Sequence of chain 1.A:
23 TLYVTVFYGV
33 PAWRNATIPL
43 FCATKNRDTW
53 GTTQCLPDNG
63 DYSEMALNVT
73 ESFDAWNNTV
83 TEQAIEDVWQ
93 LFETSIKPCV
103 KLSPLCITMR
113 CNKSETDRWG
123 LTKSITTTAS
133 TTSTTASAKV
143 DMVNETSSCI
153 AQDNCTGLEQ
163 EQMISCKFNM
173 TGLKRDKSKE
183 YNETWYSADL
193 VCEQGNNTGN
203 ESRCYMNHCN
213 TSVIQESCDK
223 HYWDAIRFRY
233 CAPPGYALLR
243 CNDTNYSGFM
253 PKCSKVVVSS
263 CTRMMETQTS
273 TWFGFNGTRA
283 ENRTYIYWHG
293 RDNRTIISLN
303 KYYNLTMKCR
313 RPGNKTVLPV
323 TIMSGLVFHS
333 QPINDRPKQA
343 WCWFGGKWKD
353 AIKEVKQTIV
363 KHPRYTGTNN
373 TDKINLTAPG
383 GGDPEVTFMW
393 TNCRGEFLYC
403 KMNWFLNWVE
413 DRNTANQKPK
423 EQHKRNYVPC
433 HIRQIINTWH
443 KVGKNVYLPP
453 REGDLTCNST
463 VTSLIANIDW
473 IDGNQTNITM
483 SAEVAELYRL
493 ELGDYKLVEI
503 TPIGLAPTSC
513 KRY

This protein binds this small molecule.
Small molecule (SMILES): CC(=O)N[C@H]1[C@H](O[C@H]2[C@H](O)[C@@H](NC(C)=O)CO[C@@H]2CO)O[C@H](CO)[C@@H](O[C@@H]2O[C@H](CO[C@H]3O[C@H](CO)[C@@H](O)[C@H](O)[C@@H]3O)[C@@H](O)[C@H](O[C@H]3O[C@H](CO)[C@@H](O)[C@H](O)[C@@H]3O[C@H]3O[C@H](CO)[C@@H](O)[C@H](O)[C@@H]3O)[C@@H]2O)[C@@H]1O

Binding-site contacts:
Ligand atom O6 contacts residue TRP225 of chain 1.A at 3.1 Å (h-bond).
Ligand atom C7 contacts residue GLN270 of chain 1.A at 4.1 Å.
Ligand atom C7 contacts residue NAG1 of chain 1.O at 3.5 Å.
Ligand atom C8 contacts residue NAG1 of chain 1.O at 3.7 Å.
Ligand atom O3 contacts residue ARG396 of chain 1.A at 4.4 Å.
Ligand atom O4 contacts residue LYS222 of chain 1.A at 3.8 Å.
Ligand atom C3 contacts residue ASN278 of chain 1.A at 3.9 Å.
Ligand atom C7 contacts residue ASN460 of chain 1.A at 4.1 Å.
Ligand atom C2 contacts residue NAG1 of chain 1.O at 4.1 Å.
Ligand atom C1 contacts residue ASN278 of chain 1.A at 1.5 Å.
Ligand atom O6 contacts residue ARG396 of chain 1.A at 3.8 Å.
Ligand atom N2 contacts residue NAG1 of chain 1.O at 3.9 Å.
Ligand atom C1 contacts residue SER461 of chain 1.A at 3.8 Å.
Ligand atom O7 contacts residue ASN460 of chain 1.A at 3.2 Å (h-bond).
Ligand atom C6 contacts residue TRP225 of chain 1.A at 4.2 Å (hydrophobic).
Ligand atom C4 contacts residue ASN278 of chain 1.A at 4.2 Å.
Ligand atom C8 contacts residue ASN394 of chain 1.A at 3.2 Å.
Ligand atom C6 contacts residue LYS222 of chain 1.A at 4.1 Å.
Ligand atom C6 contacts residue ARG396 of chain 1.A at 3.7 Å.
Ligand atom O3 contacts residue NAG1 of chain 1.O at 4.0 Å.
Ligand atom C5 contacts residue ASN278 of chain 1.A at 3.7 Å.
Ligand atom O5 contacts residue ASN278 of chain 1.A at 2.4 Å (h-bond).
Ligand atom C8 contacts residue GLN270 of chain 1.A at 3.9 Å.
Ligand atom O7 contacts residue NAG1 of chain 1.O at 3.4 Å.
Ligand atom O7 contacts residue GLN270 of chain 1.A at 3.5 Å.
Ligand atom O6 contacts residue LYS222 of chain 1.A at 3.8 Å.
Ligand atom C5 contacts residue ARG396 of chain 1.A at 3.9 Å.
Ligand atom C6 contacts residue ASN460 of chain 1.A at 4.4 Å.
Ligand atom C2 contacts residue ASN278 of chain 1.A at 2.5 Å.
Ligand atom C8 contacts residue ASN460 of chain 1.A at 3.7 Å.
Ligand atom C6 contacts residue TRP225 of chain 1.A at 4.0 Å (hydrophobic).
Ligand atom N2 contacts residue ASN278 of chain 1.A at 3.0 Å (h-bond).
Ligand atom C5 contacts residue ASN460 of chain 1.A at 3.7 Å.
Ligand atom N2 contacts residue SER461 of chain 1.A at 4.0 Å.
Ligand atom C7 contacts residue ASN278 of chain 1.A at 3.4 Å.
Ligand atom C7 contacts residue ASN394 of chain 1.A at 4.1 Å.
Ligand atom C6 contacts residue ASP226 of chain 1.A at 3.3 Å.
Ligand atom O6 contacts residue ASP226 of chain 1.A at 3.9 Å.
Ligand atom O7 contacts residue CYS459 of chain 1.A at 3.9 Å.
Ligand atom O7 contacts residue ASN278 of chain 1.A at 3.2 Å (h-bond).